Sequence of chain 1.A:
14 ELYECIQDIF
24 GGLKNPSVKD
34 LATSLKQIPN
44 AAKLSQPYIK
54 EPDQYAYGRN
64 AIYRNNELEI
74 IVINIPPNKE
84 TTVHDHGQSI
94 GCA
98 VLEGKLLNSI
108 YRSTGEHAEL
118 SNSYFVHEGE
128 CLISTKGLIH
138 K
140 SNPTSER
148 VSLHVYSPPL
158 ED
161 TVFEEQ

Binding-site contacts:
Ligand atom SG contacts residue MSE139 of chain 1.A at 2.5 Å.
Ligand atom OXT contacts residue ARG62 of chain 1.A at 1.4 Å (salt-bridge).
Ligand atom CB contacts residue THR84 of chain 1.A at 3.9 Å.
Ligand atom OXT contacts residue ILE76 of chain 1.A at 3.7 Å.
Ligand atom N contacts residue FE1 of chain 1.C at 3.1 Å.
Ligand atom SG contacts residue HIS137 of chain 1.A at 3.6 Å.
Ligand atom C contacts residue TYR60 of chain 1.A at 3.1 Å (hydrophobic).
Ligand atom C contacts residue TYR153 of chain 1.A at 3.9 Å (hydrophobic).
Ligand atom CA contacts residue TYR60 of chain 1.A at 3.5 Å (hydrophobic).
Ligand atom N contacts residue MSE160 of chain 1.A at 4.2 Å.
Ligand atom SG contacts residue THR84 of chain 1.A at 4.0 Å.
Ligand atom SG contacts residue FE1 of chain 1.C at 2.6 Å.
Ligand atom CA contacts residue TYR153 of chain 1.A at 3.4 Å (hydrophobic).
Ligand atom N contacts residue ARG62 of chain 1.A at 4.0 Å.
Ligand atom CB contacts residue HIS87 of chain 1.A at 3.9 Å.
Ligand atom CB contacts residue TYR153 of chain 1.A at 3.7 Å (hydrophobic).
Ligand atom OXT contacts residue TYR60 of chain 1.A at 4.2 Å.
Ligand atom CB contacts residue ILE76 of chain 1.A at 3.7 Å (hydrophobic).
Ligand atom N contacts residue TYR153 of chain 1.A at 2.3 Å (h-bond).
Ligand atom OXT contacts residue TYR153 of chain 1.A at 3.5 Å (h-bond).
Ligand atom O contacts residue ILE76 of chain 1.A at 4.1 Å.
Ligand atom SG contacts residue HIS151 of chain 1.A at 4.2 Å.
Ligand atom CB contacts residue MSE139 of chain 1.A at 3.4 Å.
Ligand atom C contacts residue ARG62 of chain 1.A at 2.2 Å.
Ligand atom CA contacts residue FE1 of chain 1.C at 4.0 Å.
Ligand atom CA contacts residue ILE76 of chain 1.A at 4.3 Å (hydrophobic).
Ligand atom N contacts residue HIS89 of chain 1.A at 4.2 Å.
Ligand atom N contacts residue HIS87 of chain 1.A at 3.6 Å.
Ligand atom CB contacts residue TYR60 of chain 1.A at 3.6 Å (hydrophobic).
Ligand atom CA contacts residue MSE160 of chain 1.A at 4.4 Å.
Ligand atom CA contacts residue HIS87 of chain 1.A at 3.9 Å.
Ligand atom CA contacts residue ARG62 of chain 1.A at 3.6 Å.
Ligand atom SG contacts residue HIS87 of chain 1.A at 3.0 Å (h-bond).
Ligand atom OXT contacts residue ILE74 of chain 1.A at 4.4 Å.
Ligand atom O contacts residue TYR60 of chain 1.A at 2.2 Å (h-bond).
Ligand atom CB contacts residue FE1 of chain 1.C at 3.9 Å.
Ligand atom C contacts residue ILE76 of chain 1.A at 3.8 Å (hydrophobic).
Ligand atom O contacts residue ARG62 of chain 1.A at 2.4 Å (salt-bridge).
Ligand atom SG contacts residue TYR153 of chain 1.A at 3.9 Å.

The protein below binds the small molecule below.
Small molecule (SMILES): N[C@@H](CS)C(=O)O